Sequence of chain 2.E:
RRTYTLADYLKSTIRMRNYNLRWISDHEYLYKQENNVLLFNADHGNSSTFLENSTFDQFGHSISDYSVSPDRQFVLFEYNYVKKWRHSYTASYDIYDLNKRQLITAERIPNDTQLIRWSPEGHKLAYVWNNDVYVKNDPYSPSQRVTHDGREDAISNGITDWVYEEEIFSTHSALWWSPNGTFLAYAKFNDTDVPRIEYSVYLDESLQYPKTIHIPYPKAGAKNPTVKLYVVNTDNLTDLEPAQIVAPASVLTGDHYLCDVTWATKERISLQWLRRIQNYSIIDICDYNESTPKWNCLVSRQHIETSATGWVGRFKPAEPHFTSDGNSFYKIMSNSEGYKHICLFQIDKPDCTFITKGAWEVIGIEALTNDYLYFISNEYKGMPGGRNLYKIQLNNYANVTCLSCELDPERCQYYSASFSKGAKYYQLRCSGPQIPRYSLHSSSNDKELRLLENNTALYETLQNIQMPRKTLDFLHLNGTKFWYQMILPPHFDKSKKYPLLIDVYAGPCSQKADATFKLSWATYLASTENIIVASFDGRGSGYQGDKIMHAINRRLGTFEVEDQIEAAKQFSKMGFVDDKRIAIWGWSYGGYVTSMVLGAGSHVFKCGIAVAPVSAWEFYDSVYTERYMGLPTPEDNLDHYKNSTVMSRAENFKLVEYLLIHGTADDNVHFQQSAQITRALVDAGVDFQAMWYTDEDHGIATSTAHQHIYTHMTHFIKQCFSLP

The protein below binds the small molecule below.
Small molecule (SMILES): CC(=O)N[C@H]1[C@H](O[C@H]2[C@H](O)[C@@H](NC(C)=O)CO[C@@H]2CO)O[C@H](CO)[C@@H](O)[C@@H]1O

Binding-site contacts:
Ligand atom C3 contacts residue TYR460 of chain 2.E at 3.5 Å (hydrophobic).
Ligand atom C1 contacts residue ARG412 of chain 2.E at 4.0 Å.
Ligand atom N2 contacts residue ASN455 of chain 2.E at 2.9 Å (h-bond).
Ligand atom O6 contacts residue ILE436 of chain 2.E at 4.2 Å.
Ligand atom C6 contacts residue ARG412 of chain 2.E at 3.9 Å.
Ligand atom C2 contacts residue ASN455 of chain 2.E at 2.5 Å.
Ligand atom O5 contacts residue THR457 of chain 2.E at 4.0 Å.
Ligand atom O6 contacts residue ASN455 of chain 2.E at 4.0 Å.
Ligand atom O4 contacts residue TYR460 of chain 2.E at 4.0 Å.
Ligand atom O6 contacts residue ARG412 of chain 2.E at 3.5 Å (salt-bridge).
Ligand atom O5 contacts residue TYR460 of chain 2.E at 4.5 Å.
Ligand atom C4 contacts residue ASN455 of chain 2.E at 4.2 Å.
Ligand atom C1 contacts residue ASN455 of chain 2.E at 1.4 Å.
Ligand atom C7 contacts residue THR457 of chain 2.E at 4.1 Å.
Ligand atom C5 contacts residue ASN455 of chain 2.E at 3.6 Å.
Ligand atom O7 contacts residue THR457 of chain 2.E at 3.1 Å.
Ligand atom C3 contacts residue ASN455 of chain 2.E at 3.8 Å.
Ligand atom C2 contacts residue THR457 of chain 2.E at 3.9 Å.
Ligand atom C6 contacts residue TYR460 of chain 2.E at 3.6 Å (hydrophobic).
Ligand atom O5 contacts residue ASN455 of chain 2.E at 2.4 Å (h-bond).
Ligand atom O6 contacts residue TYR460 of chain 2.E at 3.5 Å.
Ligand atom N2 contacts residue THR457 of chain 2.E at 4.4 Å.
Ligand atom C1 contacts residue TYR460 of chain 2.E at 4.0 Å (hydrophobic).
Ligand atom C8 contacts residue ARG412 of chain 2.E at 4.3 Å.
Ligand atom C4 contacts residue TYR460 of chain 2.E at 4.0 Å (hydrophobic).
Ligand atom O6 contacts residue ASN456 of chain 2.E at 4.2 Å.
Ligand atom C5 contacts residue ARG412 of chain 2.E at 3.5 Å.
Ligand atom O3 contacts residue TYR460 of chain 2.E at 4.4 Å.
Ligand atom C2 contacts residue TYR460 of chain 2.E at 4.2 Å (hydrophobic).
Ligand atom C8 contacts residue ASN455 of chain 2.E at 4.4 Å.
Ligand atom N2 contacts residue TYR460 of chain 2.E at 4.4 Å.
Ligand atom O7 contacts residue ASN455 of chain 2.E at 3.3 Å (h-bond).
Ligand atom C7 contacts residue ASN455 of chain 2.E at 3.2 Å.
Ligand atom C5 contacts residue TYR460 of chain 2.E at 3.9 Å (hydrophobic).
Ligand atom O5 contacts residue ARG412 of chain 2.E at 3.7 Å.
Ligand atom C1 contacts residue THR457 of chain 2.E at 3.9 Å.